Binding-site contacts:
Ligand atom CB contacts residue CYS98 of chain 1.E at 4.4 Å (hydrophobic).
Ligand atom CG contacts residue PHE344 of chain 1.E at 4.5 Å (hydrophobic).
Ligand atom CA contacts residue PO41 of chain 1.G at 3.9 Å.
Ligand atom NE2 contacts residue PHE344 of chain 1.E at 3.2 Å.
Ligand atom CD2 contacts residue TYR319 of chain 1.E at 4.1 Å (hydrophobic).
Ligand atom CG contacts residue ASP94 of chain 1.E at 3.6 Å.
Ligand atom ND1 contacts residue GLN347 of chain 1.E at 4.5 Å.
Ligand atom CB contacts residue ASP94 of chain 1.E at 3.2 Å.
Ligand atom CE1 contacts residue GLN347 of chain 1.E at 4.2 Å.
Ligand atom CA contacts residue ASP94 of chain 1.E at 3.2 Å.
Ligand atom CD2 contacts residue GLN347 of chain 1.E at 4.5 Å.
Ligand atom CB contacts residue PO41 of chain 1.G at 3.6 Å.
Ligand atom N contacts residue TYR95 of chain 1.E at 3.0 Å (h-bond).
Ligand atom ND1 contacts residue PHE344 of chain 1.E at 4.3 Å.
Ligand atom CE1 contacts residue ASP94 of chain 1.E at 4.4 Å.
Ligand atom NE2 contacts residue GLN347 of chain 1.E at 4.2 Å.
Ligand atom N contacts residue TYR319 of chain 1.E at 4.4 Å.
Ligand atom CE1 contacts residue TRP348 of chain 1.E at 3.8 Å (hydrophobic).
Ligand atom CE1 contacts residue PHE344 of chain 1.E at 3.4 Å (hydrophobic).
Ligand atom ND1 contacts residue ASP94 of chain 1.E at 3.2 Å (salt-bridge).
Ligand atom ND1 contacts residue TRP348 of chain 1.E at 3.6 Å.
Ligand atom N contacts residue PO41 of chain 1.G at 3.5 Å (h-bond).
Ligand atom CD2 contacts residue PHE344 of chain 1.E at 3.7 Å (hydrophobic).
Ligand atom CA contacts residue TYR95 of chain 1.E at 3.4 Å (hydrophobic).

Sequence of chain 1.E:
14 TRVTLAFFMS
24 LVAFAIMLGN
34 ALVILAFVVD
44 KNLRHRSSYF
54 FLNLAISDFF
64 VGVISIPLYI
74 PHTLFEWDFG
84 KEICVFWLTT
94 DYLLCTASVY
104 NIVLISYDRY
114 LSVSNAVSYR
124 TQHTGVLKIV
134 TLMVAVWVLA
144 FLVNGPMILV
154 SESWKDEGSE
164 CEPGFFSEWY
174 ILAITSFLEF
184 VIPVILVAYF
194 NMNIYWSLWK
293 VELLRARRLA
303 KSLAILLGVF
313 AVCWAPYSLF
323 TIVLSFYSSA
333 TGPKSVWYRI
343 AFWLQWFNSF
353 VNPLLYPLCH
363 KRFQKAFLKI

This small molecule binds to this protein.
Small molecule (SMILES): NCCc1c[nH]cn1